Binding-site contacts:
Ligand atom N2 contacts residue ILE1 of chain 1.C at 4.3 Å.
Ligand atom C5 contacts residue ASN49 of chain 1.D at 3.2 Å.
Ligand atom C7 contacts residue ASN49 of chain 1.D at 4.2 Å.
Ligand atom C6 contacts residue ASN49 of chain 1.D at 3.3 Å.
Ligand atom C1 contacts residue ILE1 of chain 1.C at 3.3 Å (hydrophobic).
Ligand atom C7 contacts residue ILE1 of chain 1.C at 3.6 Å (hydrophobic).
Ligand atom C2 contacts residue ILE1 of chain 1.C at 4.4 Å (hydrophobic).
Ligand atom C1 contacts residue ASN49 of chain 1.D at 1.5 Å.
Ligand atom O6 contacts residue GLU3 of chain 1.C at 4.3 Å.
Ligand atom O6 contacts residue GLY50 of chain 1.D at 4.3 Å.
Ligand atom C8 contacts residue ILE1 of chain 1.C at 3.6 Å (hydrophobic).
Ligand atom N2 contacts residue ASN49 of chain 1.D at 3.7 Å.
Ligand atom O7 contacts residue ASN49 of chain 1.D at 3.9 Å.
Ligand atom O5 contacts residue ASN49 of chain 1.D at 2.4 Å (h-bond).
Ligand atom C6 contacts residue GLU3 of chain 1.C at 3.8 Å.
Ligand atom C4 contacts residue ASN49 of chain 1.D at 3.1 Å.
Ligand atom C5 contacts residue ILE1 of chain 1.C at 4.4 Å (hydrophobic).
Ligand atom C4 contacts residue GLN52 of chain 1.D at 3.6 Å.
Ligand atom O6 contacts residue ASN49 of chain 1.D at 4.4 Å.
Ligand atom C2 contacts residue ASN49 of chain 1.D at 2.5 Å.
Ligand atom O4 contacts residue ASN49 of chain 1.D at 4.4 Å.
Ligand atom O7 contacts residue ILE1 of chain 1.C at 3.0 Å (h-bond).
Ligand atom O4 contacts residue GLN52 of chain 1.D at 3.8 Å.
Ligand atom O3 contacts residue GLN52 of chain 1.D at 3.0 Å.
Ligand atom C3 contacts residue GLN52 of chain 1.D at 3.9 Å.
Ligand atom O5 contacts residue LYS2 of chain 1.C at 4.1 Å.
Ligand atom C3 contacts residue ASN49 of chain 1.D at 3.3 Å.
Ligand atom C1 contacts residue GLN52 of chain 1.D at 4.5 Å.
Ligand atom C2 contacts residue GLN52 of chain 1.D at 4.3 Å.
Ligand atom O5 contacts residue ILE1 of chain 1.C at 3.3 Å (h-bond).
Ligand atom O3 contacts residue ASN49 of chain 1.D at 3.9 Å.

Sequence of chain 1.D:
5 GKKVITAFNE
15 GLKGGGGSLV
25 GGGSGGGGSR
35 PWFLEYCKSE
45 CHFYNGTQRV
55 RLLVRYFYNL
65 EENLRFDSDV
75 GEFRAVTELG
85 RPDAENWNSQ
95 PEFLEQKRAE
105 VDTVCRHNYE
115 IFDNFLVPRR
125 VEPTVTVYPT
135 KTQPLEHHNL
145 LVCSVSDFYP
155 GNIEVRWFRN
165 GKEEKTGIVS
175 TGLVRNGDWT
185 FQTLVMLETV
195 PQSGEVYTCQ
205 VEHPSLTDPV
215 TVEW

Sequence of chain 1.C:
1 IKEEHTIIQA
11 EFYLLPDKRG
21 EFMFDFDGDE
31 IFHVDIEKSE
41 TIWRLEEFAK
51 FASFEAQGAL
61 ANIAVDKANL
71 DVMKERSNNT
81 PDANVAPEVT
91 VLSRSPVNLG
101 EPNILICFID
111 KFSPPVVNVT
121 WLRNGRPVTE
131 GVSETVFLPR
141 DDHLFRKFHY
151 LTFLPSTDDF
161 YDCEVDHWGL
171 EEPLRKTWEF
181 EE

A small-molecule ligand and the protein it binds are described below.
Small molecule (SMILES): CC(=O)N[C@@H]1[C@@H](O)[C@H](O)[C@@H](CO)O[C@H]1O